This protein binds this small molecule.
Small molecule (SMILES): CC(=O)N[C@H]1[C@H](O[C@H]2[C@H](O)[C@@H](NC(C)=O)CO[C@@H]2CO)O[C@H](CO)[C@@H](O)[C@@H]1O

Sequence of chain 2.A:
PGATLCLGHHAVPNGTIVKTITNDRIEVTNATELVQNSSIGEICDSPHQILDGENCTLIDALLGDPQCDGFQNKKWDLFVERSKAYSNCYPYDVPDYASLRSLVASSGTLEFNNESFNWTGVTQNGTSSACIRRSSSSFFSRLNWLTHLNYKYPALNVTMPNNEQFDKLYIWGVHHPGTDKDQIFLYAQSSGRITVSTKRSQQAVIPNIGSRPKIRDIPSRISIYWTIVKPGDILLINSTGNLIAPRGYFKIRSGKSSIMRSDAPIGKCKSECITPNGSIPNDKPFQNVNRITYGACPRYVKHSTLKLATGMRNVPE

Binding-site contacts:
Ligand atom C1 contacts residue ASN279 of chain 2.A at 1.4 Å.
Ligand atom C8 contacts residue ASN39 of chain 2.A at 3.6 Å.
Ligand atom C3 contacts residue VAL291 of chain 2.A at 4.2 Å (hydrophobic).
Ligand atom C2 contacts residue VAL291 of chain 2.A at 4.0 Å (hydrophobic).
Ligand atom O7 contacts residue ASN279 of chain 2.A at 3.1 Å (h-bond).
Ligand atom C3 contacts residue ASN279 of chain 2.A at 3.8 Å.
Ligand atom C7 contacts residue VAL291 of chain 2.A at 4.4 Å (hydrophobic).
Ligand atom O5 contacts residue ASN292 of chain 2.A at 3.6 Å.
Ligand atom C1 contacts residue ASN292 of chain 2.A at 4.0 Å.
Ligand atom C1 contacts residue VAL291 of chain 2.A at 3.5 Å (hydrophobic).
Ligand atom O5 contacts residue VAL291 of chain 2.A at 4.3 Å.
Ligand atom C5 contacts residue ASN279 of chain 2.A at 3.6 Å.
Ligand atom N2 contacts residue ASN279 of chain 2.A at 2.9 Å (h-bond).
Ligand atom C5 contacts residue VAL291 of chain 2.A at 4.3 Å (hydrophobic).
Ligand atom C7 contacts residue ASN279 of chain 2.A at 3.2 Å.
Ligand atom C2 contacts residue ASN279 of chain 2.A at 2.4 Å.
Ligand atom N2 contacts residue VAL291 of chain 2.A at 3.7 Å.
Ligand atom C8 contacts residue VAL291 of chain 2.A at 4.3 Å (hydrophobic).
Ligand atom C6 contacts residue ASN292 of chain 2.A at 3.9 Å.
Ligand atom C5 contacts residue ASN292 of chain 2.A at 3.8 Å.
Ligand atom C8 contacts residue SER40 of chain 2.A at 4.5 Å.
Ligand atom C8 contacts residue ASN279 of chain 2.A at 4.4 Å.
Ligand atom O5 contacts residue ASN279 of chain 2.A at 2.4 Å (h-bond).
Ligand atom C4 contacts residue ASN279 of chain 2.A at 4.2 Å.